A protein and the small-molecule ligand that binds it are described below.
Small molecule (SMILES): CCO[C@H](C(=O)N/N=C/c1cc(OC)c(Br)c(OC)c1)c1ccc(-n2cccn2)cc1

Sequence of chain 1.C:
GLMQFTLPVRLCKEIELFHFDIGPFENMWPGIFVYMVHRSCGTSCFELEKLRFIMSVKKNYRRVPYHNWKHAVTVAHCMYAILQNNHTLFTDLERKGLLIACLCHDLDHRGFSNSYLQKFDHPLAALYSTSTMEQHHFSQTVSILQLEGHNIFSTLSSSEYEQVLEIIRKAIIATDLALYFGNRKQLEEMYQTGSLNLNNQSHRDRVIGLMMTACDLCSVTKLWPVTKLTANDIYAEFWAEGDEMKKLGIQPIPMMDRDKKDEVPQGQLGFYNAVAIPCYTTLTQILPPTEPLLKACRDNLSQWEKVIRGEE

Binding-site contacts:
Ligand atom C4 contacts residue LEU189 of chain 1.C at 3.8 Å (hydrophobic).
Ligand atom C27 contacts residue VAL287 of chain 1.C at 3.7 Å (hydrophobic).
Ligand atom O24 contacts residue ILE246 of chain 1.C at 3.1 Å.
Ligand atom C3 contacts residue LEU189 of chain 1.C at 3.5 Å (hydrophobic).
Ligand atom C6 contacts residue MET267 of chain 1.C at 3.6 Å (hydrophobic).
Ligand atom C20 contacts residue ILE246 of chain 1.C at 3.5 Å (hydrophobic).
Ligand atom C26 contacts residue LEU229 of chain 1.C at 3.6 Å (hydrophobic).
Ligand atom BR23 contacts residue ILE246 of chain 1.C at 3.7 Å.
Ligand atom O22 contacts residue GLN280 of chain 1.C at 3.1 Å (h-bond).
Ligand atom BR23 contacts residue VAL232 of chain 1.C at 3.9 Å.
Ligand atom C29 contacts residue GLY282 of chain 1.C at 3.8 Å.
Ligand atom O24 contacts residue VAL232 of chain 1.C at 3.6 Å.
Ligand atom C18 contacts residue PHE283 of chain 1.C at 3.6 Å (hydrophobic).
Ligand atom O22 contacts residue PHE283 of chain 1.C at 3.6 Å.
Ligand atom C16 contacts residue PHE283 of chain 1.C at 3.5 Å (hydrophobic).
Ligand atom N13 contacts residue LEU189 of chain 1.C at 3.6 Å.
Ligand atom C29 contacts residue PHE283 of chain 1.C at 4.0 Å (hydrophobic).
Ligand atom C19 contacts residue ILE246 of chain 1.C at 3.7 Å (hydrophobic).
Ligand atom C25 contacts residue TYR247 of chain 1.C at 3.9 Å (hydrophobic).
Ligand atom C31 contacts residue SER125 of chain 1.C at 3.8 Å.
Ligand atom C11 contacts residue MET267 of chain 1.C at 3.8 Å (hydrophobic).
Ligand atom C2 contacts residue MET267 of chain 1.C at 3.8 Å (hydrophobic).
Ligand atom N7 contacts residue VAL287 of chain 1.C at 3.9 Å.
Ligand atom BR23 contacts residue GLN280 of chain 1.C at 3.3 Å.
Ligand atom C2 contacts residue PHE283 of chain 1.C at 3.7 Å (hydrophobic).
Ligand atom C21 contacts residue LEU229 of chain 1.C at 4.0 Å (hydrophobic).
Ligand atom C25 contacts residue MET267 of chain 1.C at 3.8 Å (hydrophobic).
Ligand atom C28 contacts residue ALA286 of chain 1.C at 3.8 Å (hydrophobic).
Ligand atom C26 contacts residue ILE246 of chain 1.C at 4.0 Å (hydrophobic).
Ligand atom C17 contacts residue PHE283 of chain 1.C at 3.4 Å (hydrophobic).
Ligand atom O12 contacts residue LEU189 of chain 1.C at 3.6 Å.
Ligand atom C25 contacts residue PHE283 of chain 1.C at 3.8 Å (hydrophobic).
Ligand atom C19 contacts residue PHE283 of chain 1.C at 3.5 Å (hydrophobic).
Ligand atom C25 contacts residue PHE250 of chain 1.C at 3.9 Å (hydrophobic).
Ligand atom C9 contacts residue LEU189 of chain 1.C at 3.7 Å (hydrophobic).
Ligand atom C21 contacts residue PHE283 of chain 1.C at 3.7 Å (hydrophobic).
Ligand atom C20 contacts residue PHE283 of chain 1.C at 3.8 Å (hydrophobic).
Ligand atom C26 contacts residue TYR78 of chain 1.C at 3.6 Å (hydrophobic).
Ligand atom C25 contacts residue GLN280 of chain 1.C at 3.5 Å.
Ligand atom N30 contacts residue PHE283 of chain 1.C at 3.9 Å.